Binding-site contacts:
Ligand atom OP2 contacts residue ARG83 of chain 1.A at 4.3 Å.
Ligand atom P contacts residue HIS87 of chain 1.A at 4.4 Å.
Ligand atom OP1 contacts residue GLY85 of chain 1.A at 3.6 Å.
Ligand atom O3' contacts residue ARG86 of chain 1.A at 3.6 Å.
Ligand atom OP1 contacts residue ARG86 of chain 1.A at 2.7 Å (salt-bridge).
Ligand atom OP2 contacts residue MET90 of chain 1.A at 4.4 Å.
Ligand atom OP2 contacts residue ARG86 of chain 1.A at 4.0 Å.
Ligand atom P contacts residue ARG86 of chain 1.A at 3.7 Å.
Ligand atom OP1 contacts residue MET122 of chain 1.A at 3.8 Å.
Ligand atom O2 contacts residue TRP59 of chain 1.A at 4.5 Å.
Ligand atom OP1 contacts residue HIS87 of chain 1.A at 3.4 Å (h-bond).
Ligand atom O5' contacts residue GLU123 of chain 1.A at 4.5 Å.

Sequence of chain 1.A:
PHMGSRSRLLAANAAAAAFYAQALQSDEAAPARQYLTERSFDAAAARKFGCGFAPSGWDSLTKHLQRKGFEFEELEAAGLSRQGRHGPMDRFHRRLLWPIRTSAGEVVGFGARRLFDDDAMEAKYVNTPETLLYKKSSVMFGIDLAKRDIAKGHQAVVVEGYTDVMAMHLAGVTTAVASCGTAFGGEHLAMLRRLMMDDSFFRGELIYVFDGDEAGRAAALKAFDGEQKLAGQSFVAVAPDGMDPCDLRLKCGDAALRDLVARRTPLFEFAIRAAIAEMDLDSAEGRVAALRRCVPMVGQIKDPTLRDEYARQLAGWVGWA

A small-molecule ligand and the protein it binds are described below.
Small molecule (SMILES): Nc1ccn([C@H]2C[C@H](O[P](=O)(O)OC[C@H]3OCC[C@@H]3O[P](=O)(O)OC[C@H]3OCC[C@@H]3OP(=O)(O)O)[C@@H](CO[P](=O)(O)O[C@H]3CCO[C@@H]3COP(=O)=O)O2)c(=O)n1